A small-molecule ligand and the protein it binds are described below.
Small molecule (SMILES): CC(=O)N[C@@H]1[C@@H](O)[C@H](O)[C@@H](CO)O[C@H]1O

Binding-site contacts:
Ligand atom C7 contacts residue SER24 of chain 1.C at 3.7 Å.
Ligand atom C8 contacts residue ARG25 of chain 1.C at 4.1 Å.
Ligand atom C8 contacts residue TRP23 of chain 1.C at 3.5 Å (hydrophobic).
Ligand atom N2 contacts residue ASN42 of chain 1.C at 2.9 Å (h-bond).
Ligand atom C1 contacts residue ASN42 of chain 1.C at 1.4 Å.
Ligand atom C8 contacts residue SER24 of chain 1.C at 3.6 Å.
Ligand atom C7 contacts residue ASN42 of chain 1.C at 3.3 Å.
Ligand atom N2 contacts residue SER24 of chain 1.C at 3.0 Å (h-bond).
Ligand atom C2 contacts residue ASN42 of chain 1.C at 2.4 Å.
Ligand atom O7 contacts residue ASN42 of chain 1.C at 3.1 Å (h-bond).
Ligand atom C4 contacts residue ASN42 of chain 1.C at 4.2 Å.
Ligand atom C3 contacts residue SER24 of chain 1.C at 4.2 Å.
Ligand atom O5 contacts residue ASN42 of chain 1.C at 2.3 Å (h-bond).
Ligand atom O7 contacts residue ARG25 of chain 1.C at 3.4 Å (salt-bridge).
Ligand atom C1 contacts residue SER24 of chain 1.C at 4.2 Å.
Ligand atom C3 contacts residue ASN42 of chain 1.C at 3.8 Å.
Ligand atom C7 contacts residue ARG25 of chain 1.C at 3.9 Å.
Ligand atom C5 contacts residue ASN42 of chain 1.C at 3.7 Å.
Ligand atom C2 contacts residue SER24 of chain 1.C at 3.9 Å.

Sequence of chain 1.C:
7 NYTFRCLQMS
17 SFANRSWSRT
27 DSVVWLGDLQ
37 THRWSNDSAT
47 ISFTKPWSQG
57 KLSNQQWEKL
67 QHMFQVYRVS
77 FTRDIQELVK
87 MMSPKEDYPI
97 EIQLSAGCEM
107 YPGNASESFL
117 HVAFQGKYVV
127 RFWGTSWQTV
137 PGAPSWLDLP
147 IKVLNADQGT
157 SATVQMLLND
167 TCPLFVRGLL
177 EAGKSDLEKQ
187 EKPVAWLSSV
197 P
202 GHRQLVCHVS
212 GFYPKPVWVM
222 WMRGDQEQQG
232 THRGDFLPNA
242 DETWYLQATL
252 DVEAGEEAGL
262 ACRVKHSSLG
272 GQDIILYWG